A small-molecule ligand and the protein it binds are described below.
Small molecule (SMILES): O=P(O)(O)OC[C@@H](O)[C@@H](O)c1cnc[nH]1

Binding-site contacts:
Ligand atom C6 contacts residue HIS183 of chain 13.A at 3.5 Å.
Ligand atom OP6 contacts residue ARG105 of chain 22.A at 3.3 Å (salt-bridge).
Ligand atom C6 contacts residue HIS79 of chain 3.A at 3.0 Å.
Ligand atom C6 contacts residue HIS182 of chain 13.A at 3.6 Å.
Ligand atom P contacts residue ARG105 of chain 22.A at 3.6 Å.
Ligand atom C1 contacts residue GLU27 of chain 3.A at 3.1 Å.
Ligand atom N1 contacts residue GLU83 of chain 3.A at 3.1 Å (salt-bridge).
Ligand atom N1 contacts residue MET113 of chain 13.A at 3.5 Å.
Ligand atom N2 contacts residue MET113 of chain 13.A at 3.6 Å.
Ligand atom N1 contacts residue MN1 of chain 3.C at 2.2 Å.
Ligand atom N2 contacts residue MN1 of chain 13.D at 2.1 Å.
Ligand atom C3 contacts residue MN1 of chain 13.D at 3.0 Å.
Ligand atom C3 contacts residue GLU27 of chain 3.A at 3.6 Å.
Ligand atom O3 contacts residue MN1 of chain 13.D at 2.5 Å.
Ligand atom OP5 contacts residue ARG105 of chain 22.A at 3.1 Å (salt-bridge).
Ligand atom OP1 contacts residue LYS190 of chain 13.A at 3.7 Å.
Ligand atom C4 contacts residue MN1 of chain 13.D at 2.8 Å.
Ligand atom O3 contacts residue HIS80 of chain 3.A at 3.3 Å (h-bond).
Ligand atom OP5 contacts residue LYS190 of chain 13.A at 2.8 Å (salt-bridge).
Ligand atom OP6 contacts residue LYS190 of chain 13.A at 3.4 Å (salt-bridge).
Ligand atom O2 contacts residue GLU27 of chain 3.A at 3.1 Å (salt-bridge).
Ligand atom OP6 contacts residue ARG127 of chain 22.A at 3.1 Å (salt-bridge).
Ligand atom C3 contacts residue HIS80 of chain 3.A at 3.2 Å.
Ligand atom C6 contacts residue MN1 of chain 3.C at 3.0 Å.
Ligand atom P contacts residue LYS190 of chain 13.A at 3.5 Å.
Ligand atom C2 contacts residue GLU27 of chain 3.A at 3.5 Å.
Ligand atom C4 contacts residue HIS80 of chain 3.A at 3.2 Å.
Ligand atom C5 contacts residue GLU83 of chain 3.A at 3.4 Å.
Ligand atom C5 contacts residue MN1 of chain 3.C at 3.3 Å.
Ligand atom O3 contacts residue HIS53 of chain 13.A at 3.4 Å (h-bond).
Ligand atom O3 contacts residue GLU186 of chain 13.A at 2.7 Å (salt-bridge).
Ligand atom C5 contacts residue MET113 of chain 13.A at 3.5 Å (hydrophobic).
Ligand atom N1 contacts residue HIS79 of chain 3.A at 3.2 Å (h-bond).
Ligand atom N1 contacts residue HIS183 of chain 13.A at 3.3 Å (h-bond).
Ligand atom N2 contacts residue HIS182 of chain 13.A at 3.2 Å (h-bond).
Ligand atom C6 contacts residue MET113 of chain 13.A at 3.5 Å (hydrophobic).
Ligand atom N2 contacts residue HIS80 of chain 3.A at 2.9 Å (h-bond).
Ligand atom C4 contacts residue MET113 of chain 13.A at 3.6 Å (hydrophobic).
Ligand atom C6 contacts residue MN1 of chain 13.D at 3.4 Å.
Ligand atom N2 contacts residue GLU186 of chain 13.A at 3.1 Å (salt-bridge).

Sequence of chain 3.A:
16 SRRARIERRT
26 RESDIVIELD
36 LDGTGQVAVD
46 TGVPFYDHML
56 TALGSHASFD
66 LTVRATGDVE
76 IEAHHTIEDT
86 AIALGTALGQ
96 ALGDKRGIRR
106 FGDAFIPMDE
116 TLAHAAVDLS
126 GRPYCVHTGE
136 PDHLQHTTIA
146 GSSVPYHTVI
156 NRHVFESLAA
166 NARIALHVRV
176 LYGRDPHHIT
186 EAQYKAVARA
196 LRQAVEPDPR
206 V

Sequence of chain 22.A:
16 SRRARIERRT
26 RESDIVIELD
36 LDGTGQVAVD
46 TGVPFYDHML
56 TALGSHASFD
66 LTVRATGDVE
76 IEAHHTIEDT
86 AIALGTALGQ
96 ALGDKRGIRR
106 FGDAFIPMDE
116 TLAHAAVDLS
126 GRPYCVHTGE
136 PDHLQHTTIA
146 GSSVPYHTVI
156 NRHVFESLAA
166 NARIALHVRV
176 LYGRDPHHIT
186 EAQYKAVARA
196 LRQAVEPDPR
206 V

Sequence of chain 13.A:
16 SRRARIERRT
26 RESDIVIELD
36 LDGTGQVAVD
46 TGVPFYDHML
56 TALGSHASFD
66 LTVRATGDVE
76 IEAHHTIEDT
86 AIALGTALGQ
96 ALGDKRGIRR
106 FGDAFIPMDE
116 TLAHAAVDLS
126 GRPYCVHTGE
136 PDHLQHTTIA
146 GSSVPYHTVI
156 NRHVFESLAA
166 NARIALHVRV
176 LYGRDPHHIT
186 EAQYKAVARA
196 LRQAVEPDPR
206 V